Binding-site contacts:
Ligand atom CAP contacts residue GLN238 of chain 1.B at 4.5 Å.
Ligand atom OAV contacts residue PRO180 of chain 1.B at 4.4 Å.
Ligand atom CAY contacts residue GLY181 of chain 1.B at 3.0 Å.
Ligand atom CAF contacts residue PRO180 of chain 1.B at 4.4 Å (hydrophobic).
Ligand atom OAD contacts residue ALA72 of chain 1.B at 4.0 Å.
Ligand atom CAU contacts residue THR235 of chain 1.B at 3.7 Å.
Ligand atom CAU contacts residue GLY181 of chain 1.B at 4.2 Å.
Ligand atom CAW contacts residue THR235 of chain 1.B at 3.5 Å.
Ligand atom CAQ contacts residue GLN238 of chain 1.B at 3.7 Å.
Ligand atom OAG contacts residue PRO180 of chain 1.B at 4.2 Å.
Ligand atom CAC contacts residue PRO180 of chain 1.B at 4.4 Å (hydrophobic).
Ligand atom CAA contacts residue ALA72 of chain 1.B at 4.5 Å (hydrophobic).
Ligand atom CAQ contacts residue THR70 of chain 1.B at 4.1 Å.
Ligand atom OAR contacts residue THR70 of chain 1.B at 3.9 Å.
Ligand atom CAC contacts residue GLY181 of chain 1.B at 3.7 Å.
Ligand atom CAN contacts residue GLY181 of chain 1.B at 4.2 Å.
Ligand atom CAC contacts residue ALA72 of chain 1.B at 4.5 Å (hydrophobic).
Ligand atom OAO contacts residue GLY181 of chain 1.B at 4.5 Å.
Ligand atom CAT contacts residue GLY181 of chain 1.B at 4.1 Å.
Ligand atom OAS contacts residue ASP234 of chain 1.B at 3.7 Å.
Ligand atom CAT contacts residue THR235 of chain 1.B at 3.9 Å.
Ligand atom OAR contacts residue ALA72 of chain 1.B at 3.8 Å.
Ligand atom OAO contacts residue ALA72 of chain 1.B at 4.3 Å.
Ligand atom CAM contacts residue THR235 of chain 1.B at 4.2 Å.
Ligand atom OAO contacts residue GLN238 of chain 1.B at 4.4 Å.
Ligand atom CAP contacts residue THR235 of chain 1.B at 4.4 Å.
Ligand atom CAF contacts residue ALA72 of chain 1.B at 4.1 Å (hydrophobic).
Ligand atom OAR contacts residue GLN243 of chain 1.B at 4.3 Å.
Ligand atom CAY contacts residue PRO180 of chain 1.B at 3.4 Å (hydrophobic).
Ligand atom CAY contacts residue ASP234 of chain 1.B at 3.9 Å.
Ligand atom CAX contacts residue GLN238 of chain 1.B at 4.1 Å.
Ligand atom OAV contacts residue THR235 of chain 1.B at 3.1 Å (h-bond).
Ligand atom CAT contacts residue ASP234 of chain 1.B at 3.7 Å.
Ligand atom OAR contacts residue GLN238 of chain 1.B at 4.0 Å.
Ligand atom CAN contacts residue THR235 of chain 1.B at 3.4 Å.
Ligand atom OAV contacts residue GLY181 of chain 1.B at 3.6 Å (h-bond).
Ligand atom CAX contacts residue LYS241 of chain 1.B at 4.0 Å.

Sequence of chain 1.B:
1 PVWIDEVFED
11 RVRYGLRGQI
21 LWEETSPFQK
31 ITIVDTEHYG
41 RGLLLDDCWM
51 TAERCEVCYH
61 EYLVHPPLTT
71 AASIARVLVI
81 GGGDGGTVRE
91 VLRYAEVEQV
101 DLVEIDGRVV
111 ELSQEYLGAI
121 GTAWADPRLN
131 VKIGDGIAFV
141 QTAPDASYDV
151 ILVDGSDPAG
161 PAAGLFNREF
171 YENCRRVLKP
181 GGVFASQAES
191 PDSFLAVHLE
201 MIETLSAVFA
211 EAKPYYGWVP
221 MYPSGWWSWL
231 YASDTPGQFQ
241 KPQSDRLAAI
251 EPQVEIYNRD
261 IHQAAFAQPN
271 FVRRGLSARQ

A small-molecule ligand and the protein it binds are described below.
Small molecule (SMILES): C[C@H](O)COCC(COC[C@@H](C)O)(COC[C@@H](C)O)COC[C@@H](C)O